Sequence of chain 1.B:
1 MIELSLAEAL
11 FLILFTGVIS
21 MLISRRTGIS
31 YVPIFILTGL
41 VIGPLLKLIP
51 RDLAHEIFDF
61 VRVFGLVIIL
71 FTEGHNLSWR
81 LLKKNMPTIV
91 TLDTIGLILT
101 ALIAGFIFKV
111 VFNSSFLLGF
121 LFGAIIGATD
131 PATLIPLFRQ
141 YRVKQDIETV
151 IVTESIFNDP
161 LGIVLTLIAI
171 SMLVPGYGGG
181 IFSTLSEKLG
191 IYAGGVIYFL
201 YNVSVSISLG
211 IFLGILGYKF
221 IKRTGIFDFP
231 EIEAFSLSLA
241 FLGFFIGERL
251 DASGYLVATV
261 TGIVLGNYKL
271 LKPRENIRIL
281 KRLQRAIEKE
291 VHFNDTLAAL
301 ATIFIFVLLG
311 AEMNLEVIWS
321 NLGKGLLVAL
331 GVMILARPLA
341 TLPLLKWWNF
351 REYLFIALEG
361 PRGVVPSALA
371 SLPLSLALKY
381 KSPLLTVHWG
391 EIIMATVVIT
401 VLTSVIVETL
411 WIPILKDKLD

Binding-site contacts:
Ligand atom O3 contacts residue ASP228 of chain 1.A at 4.3 Å.
Ligand atom CI contacts residue ARG285 of chain 1.B at 4.4 Å.
Ligand atom CH contacts residue ARG285 of chain 1.B at 3.9 Å.

Sequence of chain 1.A:
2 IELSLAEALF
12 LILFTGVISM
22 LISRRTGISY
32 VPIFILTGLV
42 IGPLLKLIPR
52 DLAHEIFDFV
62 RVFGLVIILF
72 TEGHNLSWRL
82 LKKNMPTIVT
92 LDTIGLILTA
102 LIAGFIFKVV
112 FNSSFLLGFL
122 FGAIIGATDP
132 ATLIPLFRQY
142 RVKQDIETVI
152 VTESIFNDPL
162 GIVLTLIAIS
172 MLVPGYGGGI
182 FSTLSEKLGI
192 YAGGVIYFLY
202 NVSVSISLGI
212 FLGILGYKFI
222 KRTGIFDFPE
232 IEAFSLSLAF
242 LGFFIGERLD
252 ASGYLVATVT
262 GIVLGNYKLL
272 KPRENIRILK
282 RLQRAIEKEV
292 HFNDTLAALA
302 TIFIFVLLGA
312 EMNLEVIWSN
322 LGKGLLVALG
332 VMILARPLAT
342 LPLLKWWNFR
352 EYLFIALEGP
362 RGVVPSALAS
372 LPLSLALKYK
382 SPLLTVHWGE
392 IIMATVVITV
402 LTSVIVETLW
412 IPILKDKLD

The small molecule below binds the protein below.
Small molecule (SMILES): CCCCCCCCS[C@@H]1O[C@H](CO)[C@@H](O[C@@H]2O[C@H](CO)[C@@H](O)[C@@H](O)[C@H]2O)[C@@H](O)[C@@H]1O